The small molecule below binds the protein below.
Small molecule (SMILES): Nc1ncnc2c1ncn2[C@@H]1O[C@H](CO[P](=O)(O)O[P](=O)(O)NP(=O)(O)O)[C@@H](O)[C@H]1O

Sequence of chain 2.A:
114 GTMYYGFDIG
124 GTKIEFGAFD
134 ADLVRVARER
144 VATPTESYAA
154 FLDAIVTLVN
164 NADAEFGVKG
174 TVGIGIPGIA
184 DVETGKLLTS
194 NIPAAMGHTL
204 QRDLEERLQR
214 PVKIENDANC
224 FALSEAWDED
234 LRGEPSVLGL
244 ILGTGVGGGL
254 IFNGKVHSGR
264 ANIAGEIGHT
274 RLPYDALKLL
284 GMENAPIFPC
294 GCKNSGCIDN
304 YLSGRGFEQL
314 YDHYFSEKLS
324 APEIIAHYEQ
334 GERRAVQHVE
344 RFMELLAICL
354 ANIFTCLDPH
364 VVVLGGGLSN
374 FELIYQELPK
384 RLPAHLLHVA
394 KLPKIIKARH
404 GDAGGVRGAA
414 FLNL

Binding-site contacts:
Ligand atom O4' contacts residue GLY370 of chain 2.A at 3.4 Å.
Ligand atom O1G contacts residue ILE244 of chain 2.A at 3.4 Å.
Ligand atom O3' contacts residue GLY307 of chain 2.A at 3.1 Å.
Ligand atom N3 contacts residue GLY370 of chain 2.A at 3.7 Å.
Ligand atom O2B contacts residue GLY124 of chain 2.A at 3.7 Å.
Ligand atom N9 contacts residue GLY370 of chain 2.A at 3.5 Å.
Ligand atom O2G contacts residue LYS126 of chain 2.A at 3.5 Å (salt-bridge).
Ligand atom O2B contacts residue THR125 of chain 2.A at 3.5 Å (h-bond).
Ligand atom O2' contacts residue PRO325 of chain 2.A at 3.3 Å.
Ligand atom O3A contacts residue THR125 of chain 2.A at 3.0 Å (h-bond).
Ligand atom C2 contacts residue ILE328 of chain 2.A at 3.5 Å (hydrophobic).
Ligand atom O3' contacts residue ARG308 of chain 2.A at 3.4 Å (salt-bridge).
Ligand atom N3B contacts residue THR247 of chain 2.A at 3.5 Å (h-bond).
Ligand atom C6 contacts residue GLY370 of chain 2.A at 3.5 Å.
Ligand atom C4' contacts residue GLY246 of chain 2.A at 3.7 Å.
Ligand atom O2B contacts residue LYS126 of chain 2.A at 3.2 Å.
Ligand atom O1A contacts residue GLY370 of chain 2.A at 2.9 Å (h-bond).
Ligand atom C8 contacts residue GLY370 of chain 2.A at 3.4 Å.
Ligand atom O2B contacts residue GLY123 of chain 2.A at 3.3 Å.
Ligand atom O5' contacts residue GLY246 of chain 2.A at 3.3 Å.
Ligand atom N6 contacts residue ASN373 of chain 2.A at 3.4 Å.
Ligand atom N3 contacts residue ALA324 of chain 2.A at 3.7 Å.
Ligand atom PB contacts residue GLY124 of chain 2.A at 3.7 Å.
Ligand atom O3G contacts residue NDG1 of chain 2.I at 3.0 Å (h-bond).
Ligand atom PB contacts residue THR125 of chain 2.A at 3.2 Å.
Ligand atom C4 contacts residue GLY370 of chain 2.A at 3.4 Å.
Ligand atom C6 contacts residue ASN373 of chain 2.A at 3.7 Å.
Ligand atom O5' contacts residue THR247 of chain 2.A at 3.5 Å (h-bond).
Ligand atom O1B contacts residue GLY124 of chain 2.A at 3.2 Å (h-bond).
Ligand atom O3G contacts residue ASP220 of chain 2.A at 3.5 Å (salt-bridge).
Ligand atom O1B contacts residue THR125 of chain 2.A at 2.7 Å (h-bond).
Ligand atom O1B contacts residue THR247 of chain 2.A at 2.6 Å (h-bond).
Ligand atom O1A contacts residue GLY369 of chain 2.A at 3.6 Å.
Ligand atom O2' contacts residue ALA324 of chain 2.A at 3.6 Å.
Ligand atom PA contacts residue GLY370 of chain 2.A at 3.7 Å.
Ligand atom C5 contacts residue GLY370 of chain 2.A at 3.3 Å.
Ligand atom O2A contacts residue GLY370 of chain 2.A at 3.7 Å.
Ligand atom O3' contacts residue GLU311 of chain 2.A at 2.9 Å (salt-bridge).
Ligand atom O1G contacts residue GLY369 of chain 2.A at 3.6 Å.
Ligand atom O2' contacts residue GLU311 of chain 2.A at 3.0 Å (salt-bridge).

Sequence of chain 1.B:
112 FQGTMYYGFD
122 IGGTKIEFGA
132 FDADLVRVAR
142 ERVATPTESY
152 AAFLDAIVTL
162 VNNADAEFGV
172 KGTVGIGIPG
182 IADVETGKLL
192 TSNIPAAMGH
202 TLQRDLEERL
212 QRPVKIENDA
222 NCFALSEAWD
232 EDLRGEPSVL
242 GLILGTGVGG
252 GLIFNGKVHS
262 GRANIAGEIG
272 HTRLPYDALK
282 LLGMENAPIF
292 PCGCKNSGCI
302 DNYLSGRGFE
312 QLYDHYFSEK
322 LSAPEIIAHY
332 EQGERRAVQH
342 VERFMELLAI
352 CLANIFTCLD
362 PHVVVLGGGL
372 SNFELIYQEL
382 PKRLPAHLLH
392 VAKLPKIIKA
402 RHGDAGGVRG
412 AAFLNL